Sequence of chain 1.B:
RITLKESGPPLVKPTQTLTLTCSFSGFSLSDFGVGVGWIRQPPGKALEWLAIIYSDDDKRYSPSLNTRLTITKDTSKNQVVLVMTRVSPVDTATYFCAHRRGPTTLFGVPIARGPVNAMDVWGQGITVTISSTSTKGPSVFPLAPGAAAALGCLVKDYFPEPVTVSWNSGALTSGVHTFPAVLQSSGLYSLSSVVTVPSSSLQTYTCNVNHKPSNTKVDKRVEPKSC

A small-molecule ligand and the protein it binds are described below.
Small molecule (SMILES): CC(C)C[C@H](NC(=O)[C@@H](N)CCC(=O)O)C(=O)N[C@@H](CCC(=O)O)C(=O)N[C@@H](CCCCN)C(=O)N[C@@H](CC1=CN=C2C=CC=CC12)C(=O)N[C@@H](C)C(=O)N[C@@H](CO)C(=O)O

Binding-site contacts:
Ligand atom OE1 contacts residue TYR94 of chain 1.A at 3.5 Å.
Ligand atom CE contacts residue ASP56 of chain 1.B at 3.5 Å.
Ligand atom NZ contacts residue ASP56 of chain 1.B at 2.9 Å (salt-bridge).
Ligand atom O contacts residue PHE93 of chain 1.A at 3.4 Å.
Ligand atom OXT contacts residue ARG113 of chain 1.B at 3.7 Å.
Ligand atom N contacts residue TYR94 of chain 1.A at 3.7 Å.
Ligand atom CA contacts residue ARG113 of chain 1.B at 2.7 Å.
Ligand atom CB contacts residue TYR94 of chain 1.A at 3.5 Å (hydrophobic).
Ligand atom CB contacts residue HIS92 of chain 1.A at 3.3 Å.
Ligand atom CD1 contacts residue PHE93 of chain 1.A at 3.1 Å (hydrophobic).
Ligand atom OG contacts residue HIS92 of chain 1.A at 3.3 Å.
Ligand atom OE2 contacts residue HIS96 of chain 1.A at 2.8 Å (h-bond).
Ligand atom NE1 contacts residue TYR54 of chain 1.B at 3.7 Å.
Ligand atom N contacts residue ARG113 of chain 1.B at 2.8 Å (salt-bridge).
Ligand atom OE1 contacts residue LEU91 of chain 1.A at 3.5 Å (h-bond).
Ligand atom O contacts residue ARG113 of chain 1.B at 2.7 Å (salt-bridge).
Ligand atom O contacts residue ARG113 of chain 1.B at 2.9 Å (salt-bridge).
Ligand atom CD contacts residue HIS96 of chain 1.A at 3.1 Å.
Ligand atom N contacts residue HIS92 of chain 1.A at 2.4 Å (h-bond).
Ligand atom CB contacts residue HIS92 of chain 1.A at 2.7 Å.
Ligand atom NZ contacts residue ASP58 of chain 1.B at 3.5 Å (salt-bridge).
Ligand atom CB contacts residue LEU91 of chain 1.A at 2.9 Å (hydrophobic).
Ligand atom C contacts residue ARG113 of chain 1.B at 3.1 Å.
Ligand atom CD contacts residue LEU91 of chain 1.A at 3.2 Å (hydrophobic).
Ligand atom O contacts residue TYR94 of chain 1.A at 3.0 Å (h-bond).
Ligand atom CD1 contacts residue VAL116 of chain 1.B at 3.7 Å (hydrophobic).
Ligand atom OE2 contacts residue ARG100 of chain 1.B at 2.3 Å (salt-bridge).
Ligand atom OE2 contacts residue TYR54 of chain 1.B at 2.9 Å (h-bond).
Ligand atom OE2 contacts residue TYR94 of chain 1.A at 2.9 Å (h-bond).
Ligand atom OE1 contacts residue ARG100 of chain 1.B at 2.7 Å (salt-bridge).
Ligand atom CA contacts residue HIS92 of chain 1.A at 3.1 Å.
Ligand atom CD contacts residue ARG100 of chain 1.B at 2.9 Å.
Ligand atom CZ2 contacts residue GLY33 of chain 1.B at 3.4 Å.
Ligand atom OE2 contacts residue ARG60 of chain 1.B at 2.8 Å (salt-bridge).
Ligand atom CG contacts residue LEU91 of chain 1.A at 2.4 Å (hydrophobic).
Ligand atom CD contacts residue TYR54 of chain 1.B at 3.5 Å (hydrophobic).
Ligand atom OG contacts residue THR30 of chain 1.A at 3.0 Å (h-bond).
Ligand atom CG contacts residue HIS96 of chain 1.A at 2.8 Å.
Ligand atom C contacts residue HIS92 of chain 1.A at 3.5 Å.
Ligand atom CA contacts residue HIS92 of chain 1.A at 3.7 Å.

Sequence of chain 1.A:
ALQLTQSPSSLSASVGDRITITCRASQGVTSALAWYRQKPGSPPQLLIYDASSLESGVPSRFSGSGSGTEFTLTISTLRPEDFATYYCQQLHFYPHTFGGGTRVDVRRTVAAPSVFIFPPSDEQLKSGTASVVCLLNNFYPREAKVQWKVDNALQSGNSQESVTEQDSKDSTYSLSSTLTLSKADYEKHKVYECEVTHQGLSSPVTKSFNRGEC